Binding-site contacts:
Ligand atom C2 contacts residue ASN152 of chain 1.E at 2.5 Å.
Ligand atom O6 contacts residue THR154 of chain 1.E at 4.0 Å.
Ligand atom C1 contacts residue ASN152 of chain 1.E at 1.4 Å.
Ligand atom O5 contacts residue ASN152 of chain 1.E at 2.4 Å (h-bond).
Ligand atom C3 contacts residue ASN152 of chain 1.E at 3.8 Å.
Ligand atom C4 contacts residue ASN152 of chain 1.E at 4.3 Å.
Ligand atom O6 contacts residue ASN152 of chain 1.E at 4.4 Å.
Ligand atom N2 contacts residue ASN152 of chain 1.E at 2.9 Å (h-bond).
Ligand atom O7 contacts residue ASN152 of chain 1.E at 4.4 Å.
Ligand atom C5 contacts residue ASN152 of chain 1.E at 3.7 Å.
Ligand atom C7 contacts residue ASN152 of chain 1.E at 3.9 Å.

Sequence of chain 1.E:
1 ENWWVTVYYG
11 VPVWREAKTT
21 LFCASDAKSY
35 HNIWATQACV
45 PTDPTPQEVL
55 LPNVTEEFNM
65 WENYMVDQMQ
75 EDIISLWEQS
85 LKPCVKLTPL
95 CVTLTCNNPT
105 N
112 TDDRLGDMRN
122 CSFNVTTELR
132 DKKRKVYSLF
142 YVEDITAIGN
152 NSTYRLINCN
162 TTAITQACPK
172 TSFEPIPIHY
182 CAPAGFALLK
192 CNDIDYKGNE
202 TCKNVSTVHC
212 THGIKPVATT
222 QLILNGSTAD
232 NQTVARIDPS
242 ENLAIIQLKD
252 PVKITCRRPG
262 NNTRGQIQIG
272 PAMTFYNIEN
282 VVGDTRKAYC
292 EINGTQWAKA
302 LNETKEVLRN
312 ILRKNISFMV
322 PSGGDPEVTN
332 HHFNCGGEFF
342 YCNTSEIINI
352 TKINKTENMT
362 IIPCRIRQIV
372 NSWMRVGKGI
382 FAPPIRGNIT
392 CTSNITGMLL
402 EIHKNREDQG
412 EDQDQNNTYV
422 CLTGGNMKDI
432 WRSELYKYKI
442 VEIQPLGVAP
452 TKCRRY

The small molecule below binds the protein below.
Small molecule (SMILES): CC(=O)N[C@@H]1[C@@H](O)[C@H](O)[C@@H](CO)O[C@H]1O